A protein and the small-molecule ligand that binds it are described below.
Small molecule (SMILES): Cn1cc(-c2ccc([C@@H](NC(=O)C(C)(C)C)C(=O)NO)cc2)cn1

Binding-site contacts:
Ligand atom O contacts residue ZN1 of chain 1.QB at 2.1 Å.
Ligand atom CAA contacts residue PHE502 of chain 1.H at 3.8 Å (hydrophobic).
Ligand atom OAG contacts residue CO31 of chain 1.RB at 2.8 Å (h-bond).
Ligand atom OAG contacts residue ZN1 of chain 1.PB at 1.9 Å.
Ligand atom NAO contacts residue ASP378 of chain 1.H at 3.3 Å (salt-bridge).
Ligand atom C contacts residue ZN1 of chain 1.PB at 3.5 Å.
Ligand atom NAO contacts residue ZN1 of chain 1.QB at 3.0 Å.
Ligand atom OAG contacts residue LYS293 of chain 1.H at 2.9 Å (salt-bridge).
Ligand atom CA contacts residue LEU406 of chain 1.H at 3.1 Å (hydrophobic).
Ligand atom NAO contacts residue LYS293 of chain 1.H at 3.4 Å (salt-bridge).
Ligand atom OAG contacts residue ASP298 of chain 1.H at 3.1 Å (salt-bridge).
Ligand atom O contacts residue ASP378 of chain 1.H at 2.9 Å (salt-bridge).
Ligand atom CAS contacts residue GLY408 of chain 1.H at 3.6 Å.
Ligand atom CAH contacts residue GLY408 of chain 1.H at 3.7 Å.
Ligand atom NAO contacts residue LEU406 of chain 1.H at 3.1 Å (h-bond).
Ligand atom CAK contacts residue LEU406 of chain 1.H at 3.5 Å (hydrophobic).
Ligand atom CAU contacts residue LEU406 of chain 1.H at 3.8 Å (hydrophobic).
Ligand atom NAO contacts residue ZN1 of chain 1.PB at 2.9 Å.
Ligand atom C contacts residue ASP378 of chain 1.H at 3.2 Å.
Ligand atom OAG contacts residue ASP378 of chain 1.H at 3.0 Å (salt-bridge).
Ligand atom NAO contacts residue CO31 of chain 1.RB at 2.8 Å (h-bond).
Ligand atom C contacts residue ZN1 of chain 1.QB at 2.8 Å.
Ligand atom CAU contacts residue GLY408 of chain 1.H at 3.6 Å.
Ligand atom OAF contacts residue THR407 of chain 1.H at 3.3 Å.
Ligand atom O contacts residue LYS305 of chain 1.H at 3.0 Å (salt-bridge).
Ligand atom NAN contacts residue LEU411 of chain 1.H at 3.8 Å.
Ligand atom OAG contacts residue GLU380 of chain 1.H at 2.6 Å (salt-bridge).
Ligand atom CAA contacts residue ALA496 of chain 1.H at 3.4 Å (hydrophobic).
Ligand atom C contacts residue ASP298 of chain 1.H at 3.7 Å.
Ligand atom OAF contacts residue LEU406 of chain 1.H at 3.5 Å (h-bond).
Ligand atom O contacts residue ZN1 of chain 1.PB at 3.5 Å.
Ligand atom OAG contacts residue ZN1 of chain 1.QB at 2.4 Å.
Ligand atom CAI contacts residue GLY408 of chain 1.H at 3.7 Å.
Ligand atom NAW contacts residue LEU411 of chain 1.H at 3.7 Å.
Ligand atom CAM contacts residue ALA496 of chain 1.H at 3.6 Å (hydrophobic).
Ligand atom CAJ contacts residue LYS305 of chain 1.H at 3.7 Å.
Ligand atom C contacts residue LEU406 of chain 1.H at 3.6 Å (hydrophobic).
Ligand atom CAK contacts residue GLY408 of chain 1.H at 3.5 Å.
Ligand atom O contacts residue ASP298 of chain 1.H at 2.9 Å (salt-bridge).
Ligand atom OAF contacts residue GLY408 of chain 1.H at 3.3 Å (h-bond).

Sequence of chain 1.H:
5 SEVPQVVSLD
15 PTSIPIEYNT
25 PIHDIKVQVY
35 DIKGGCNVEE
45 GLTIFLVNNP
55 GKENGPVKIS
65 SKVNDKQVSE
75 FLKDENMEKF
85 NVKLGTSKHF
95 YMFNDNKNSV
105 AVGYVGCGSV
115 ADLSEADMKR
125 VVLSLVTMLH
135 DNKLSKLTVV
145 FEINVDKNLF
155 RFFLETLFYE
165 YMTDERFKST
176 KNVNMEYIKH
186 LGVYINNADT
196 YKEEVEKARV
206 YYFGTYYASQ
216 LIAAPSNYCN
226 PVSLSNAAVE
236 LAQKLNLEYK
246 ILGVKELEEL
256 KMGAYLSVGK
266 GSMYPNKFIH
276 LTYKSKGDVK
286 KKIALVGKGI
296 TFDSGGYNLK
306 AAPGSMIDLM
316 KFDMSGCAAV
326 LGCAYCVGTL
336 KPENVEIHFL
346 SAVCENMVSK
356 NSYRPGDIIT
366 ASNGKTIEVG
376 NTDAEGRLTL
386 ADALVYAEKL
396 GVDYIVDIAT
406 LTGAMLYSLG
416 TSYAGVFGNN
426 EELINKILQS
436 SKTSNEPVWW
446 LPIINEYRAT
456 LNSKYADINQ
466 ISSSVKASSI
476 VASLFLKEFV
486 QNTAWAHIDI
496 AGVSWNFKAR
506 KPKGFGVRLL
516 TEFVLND